Sequence of chain 1.C:
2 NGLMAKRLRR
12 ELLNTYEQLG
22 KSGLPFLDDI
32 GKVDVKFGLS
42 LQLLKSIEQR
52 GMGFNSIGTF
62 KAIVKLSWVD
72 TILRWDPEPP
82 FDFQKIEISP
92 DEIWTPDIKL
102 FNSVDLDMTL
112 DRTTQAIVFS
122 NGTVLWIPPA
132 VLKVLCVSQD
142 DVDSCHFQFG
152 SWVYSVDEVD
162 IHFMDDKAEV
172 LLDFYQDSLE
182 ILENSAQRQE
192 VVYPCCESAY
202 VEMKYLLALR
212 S

Binding-site contacts:
Ligand atom N09 contacts residue ILE128 of chain 1.C at 4.0 Å.
Ligand atom C06 contacts residue TYR201 of chain 1.B at 4.0 Å (hydrophobic).
Ligand atom C05 contacts residue VAL154 of chain 1.B at 3.8 Å (hydrophobic).
Ligand atom C08 contacts residue VAL154 of chain 1.B at 4.0 Å (hydrophobic).
Ligand atom C18 contacts residue CYS197 of chain 1.B at 3.4 Å (hydrophobic).
Ligand atom C16 contacts residue PHE102 of chain 1.B at 4.0 Å (hydrophobic).
Ligand atom C03 contacts residue PHE120 of chain 1.C at 3.9 Å (hydrophobic).
Ligand atom N09 contacts residue TRP153 of chain 1.B at 4.1 Å.
Ligand atom C15 contacts residue TYR194 of chain 1.B at 3.7 Å (hydrophobic).
Ligand atom C06 contacts residue ILE118 of chain 1.C at 4.0 Å (hydrophobic).
Ligand atom C10 contacts residue ILE128 of chain 1.C at 3.9 Å (hydrophobic).
Ligand atom O12 contacts residue CYS197 of chain 1.B at 3.8 Å.
Ligand atom O12 contacts residue TRP153 of chain 1.B at 3.2 Å (h-bond).
Ligand atom C10 contacts residue TRP153 of chain 1.B at 3.6 Å (hydrophobic).
Ligand atom C03 contacts residue LEU126 of chain 1.C at 4.1 Å (hydrophobic).
Ligand atom C18 contacts residue TYR201 of chain 1.B at 3.8 Å (hydrophobic).
Ligand atom N17 contacts residue TYR201 of chain 1.B at 4.1 Å.
Ligand atom C11 contacts residue TRP153 of chain 1.B at 3.4 Å (hydrophobic).
Ligand atom N17 contacts residue TRP153 of chain 1.B at 2.8 Å (h-bond).
Ligand atom C04 contacts residue TYR201 of chain 1.B at 3.7 Å (hydrophobic).
Ligand atom C16 contacts residue TRP153 of chain 1.B at 3.6 Å (hydrophobic).
Ligand atom C14 contacts residue TYR201 of chain 1.B at 4.0 Å (hydrophobic).
Ligand atom C18 contacts residue TRP153 of chain 1.B at 4.1 Å (hydrophobic).
Ligand atom C06 contacts residue LEU126 of chain 1.C at 4.0 Å (hydrophobic).
Ligand atom C14 contacts residue TYR194 of chain 1.B at 3.7 Å (hydrophobic).
Ligand atom N17 contacts residue PHE102 of chain 1.B at 4.1 Å.
Ligand atom C10 contacts residue VAL154 of chain 1.B at 4.2 Å (hydrophobic).
Ligand atom C15 contacts residue PHE175 of chain 1.C at 4.2 Å (hydrophobic).
Ligand atom C05 contacts residue ILE118 of chain 1.C at 3.6 Å (hydrophobic).
Ligand atom C08 contacts residue ILE118 of chain 1.C at 3.8 Å (hydrophobic).
Ligand atom O12 contacts residue CYS196 of chain 1.B at 4.1 Å.
Ligand atom C11 contacts residue CYS197 of chain 1.B at 4.0 Å (hydrophobic).
Ligand atom C02 contacts residue PHE120 of chain 1.C at 3.6 Å (hydrophobic).
Ligand atom C05 contacts residue TYR201 of chain 1.B at 3.6 Å (hydrophobic).
Ligand atom N09 contacts residue VAL154 of chain 1.B at 3.7 Å.
Ligand atom C13 contacts residue CYS197 of chain 1.B at 3.5 Å (hydrophobic).
Ligand atom C13 contacts residue TYR201 of chain 1.B at 3.6 Å (hydrophobic).
Ligand atom C13 contacts residue TRP153 of chain 1.B at 3.2 Å (hydrophobic).
Ligand atom C14 contacts residue TRP153 of chain 1.B at 3.6 Å (hydrophobic).
Ligand atom N17 contacts residue SER152 of chain 1.B at 3.9 Å.

Sequence of chain 1.B:
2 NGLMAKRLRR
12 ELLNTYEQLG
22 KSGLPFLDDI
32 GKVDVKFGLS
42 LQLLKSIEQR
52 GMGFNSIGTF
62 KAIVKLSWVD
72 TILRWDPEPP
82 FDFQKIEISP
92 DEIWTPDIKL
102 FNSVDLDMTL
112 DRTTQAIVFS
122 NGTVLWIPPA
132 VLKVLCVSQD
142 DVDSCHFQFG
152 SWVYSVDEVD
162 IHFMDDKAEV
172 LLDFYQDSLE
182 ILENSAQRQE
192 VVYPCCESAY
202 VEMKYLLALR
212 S

The protein below binds the small molecule below.
Small molecule (SMILES): OCC[C@H]1C[C@@H]1c1cncc(OC[C@@H]2CCN2)c1